Sequence of chain 1.JD:
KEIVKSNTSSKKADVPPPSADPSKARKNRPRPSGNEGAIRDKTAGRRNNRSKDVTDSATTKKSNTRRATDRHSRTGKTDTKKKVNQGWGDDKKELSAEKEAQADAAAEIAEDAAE

Binding-site contacts:
Ligand atom N21 contacts residue LYS102 of chain 1.JD at 4.1 Å.
Ligand atom C31 contacts residue LYS102 of chain 1.JD at 4.2 Å.
Ligand atom O61 contacts residue MG1 of chain 1.MDA at 3.6 Å.
Ligand atom C21 contacts residue LYS102 of chain 1.JD at 4.4 Å.
Ligand atom O31 contacts residue LYS102 of chain 1.JD at 3.2 Å.

A small-molecule ligand and the protein it binds are described below.
Small molecule (SMILES): CN[C@@H]1[C@@H](O)[C@@H](O[C@@H]2[C@@H](O)[C@H](O[C@H]3O[C@H]([C@@H](C)O)[C@@H](O)[C@H](O)[C@H]3N)[C@@H](N)C[C@H]2N)OC[C@]1(C)O